Binding-site contacts:
Ligand atom N01 contacts residue SER103 of chain 2.A at 2.7 Å (h-bond).
Ligand atom C25 contacts residue LEU83 of chain 2.A at 3.8 Å (hydrophobic).
Ligand atom C24 contacts residue PHE104 of chain 2.A at 3.8 Å (hydrophobic).
Ligand atom N03 contacts residue PHE422 of chain 2.A at 3.8 Å.
Ligand atom S05 contacts residue TRP56 of chain 2.A at 3.9 Å.
Ligand atom N03 contacts residue TRP56 of chain 2.A at 3.7 Å.
Ligand atom C10 contacts residue PEG1 of chain 2.C at 3.1 Å.
Ligand atom C06 contacts residue TRP56 of chain 2.A at 3.8 Å (hydrophobic).
Ligand atom N11 contacts residue PEG1 of chain 2.C at 3.5 Å (h-bond).
Ligand atom C22 contacts residue PHE104 of chain 2.A at 3.8 Å (hydrophobic).
Ligand atom O14 contacts residue SER103 of chain 2.A at 3.8 Å.
Ligand atom C26 contacts residue TRP56 of chain 2.A at 3.9 Å (hydrophobic).
Ligand atom C04 contacts residue TRP56 of chain 2.A at 3.6 Å (hydrophobic).
Ligand atom C07 contacts residue GLU421 of chain 2.A at 3.9 Å.
Ligand atom C16 contacts residue PEG1 of chain 2.C at 3.4 Å.
Ligand atom S20 contacts residue ALA53 of chain 2.A at 3.6 Å.
Ligand atom C19 contacts residue TRP56 of chain 2.A at 3.6 Å (hydrophobic).
Ligand atom N18 contacts residue ILE48 of chain 2.A at 3.2 Å.
Ligand atom C09 contacts residue GLU421 of chain 2.A at 3.1 Å.
Ligand atom C12 contacts residue ASP46 of chain 2.A at 3.0 Å.
Ligand atom N01 contacts residue TRP56 of chain 2.A at 3.5 Å.
Ligand atom N18 contacts residue TRP56 of chain 2.A at 3.7 Å.
Ligand atom C02 contacts residue TRP56 of chain 2.A at 3.5 Å (hydrophobic).
Ligand atom C09 contacts residue PEG1 of chain 2.C at 2.8 Å.
Ligand atom C24 contacts residue ALA53 of chain 2.A at 3.8 Å (hydrophobic).
Ligand atom N01 contacts residue PHE422 of chain 2.A at 2.9 Å (h-bond).
Ligand atom O17 contacts residue GLU421 of chain 2.A at 3.4 Å.
Ligand atom N08 contacts residue PEG1 of chain 2.C at 3.7 Å.
Ligand atom C23 contacts residue PHE104 of chain 2.A at 3.6 Å (hydrophobic).
Ligand atom C21 contacts residue TRP56 of chain 2.A at 3.6 Å (hydrophobic).
Ligand atom C15 contacts residue PHE104 of chain 2.A at 3.8 Å (hydrophobic).
Ligand atom C06 contacts residue GLU421 of chain 2.A at 3.5 Å.
Ligand atom N11 contacts residue ASP46 of chain 2.A at 3.7 Å.
Ligand atom C26 contacts residue VAL60 of chain 2.A at 3.8 Å (hydrophobic).
Ligand atom C02 contacts residue PHE422 of chain 2.A at 3.8 Å (hydrophobic).
Ligand atom C22 contacts residue TRP56 of chain 2.A at 3.5 Å (hydrophobic).
Ligand atom N01 contacts residue MET85 of chain 2.A at 3.5 Å.
Ligand atom C02 contacts residue SER103 of chain 2.A at 3.8 Å.
Ligand atom C10 contacts residue ASP46 of chain 2.A at 3.4 Å.
Ligand atom C23 contacts residue TRP56 of chain 2.A at 3.6 Å (hydrophobic).

A small-molecule ligand and the protein it binds are described below.
Small molecule (SMILES): Nc1nc(SCC(=O)NCCN2CCOCC2)nc2sc3c(c12)CCCC3

Sequence of chain 2.A:
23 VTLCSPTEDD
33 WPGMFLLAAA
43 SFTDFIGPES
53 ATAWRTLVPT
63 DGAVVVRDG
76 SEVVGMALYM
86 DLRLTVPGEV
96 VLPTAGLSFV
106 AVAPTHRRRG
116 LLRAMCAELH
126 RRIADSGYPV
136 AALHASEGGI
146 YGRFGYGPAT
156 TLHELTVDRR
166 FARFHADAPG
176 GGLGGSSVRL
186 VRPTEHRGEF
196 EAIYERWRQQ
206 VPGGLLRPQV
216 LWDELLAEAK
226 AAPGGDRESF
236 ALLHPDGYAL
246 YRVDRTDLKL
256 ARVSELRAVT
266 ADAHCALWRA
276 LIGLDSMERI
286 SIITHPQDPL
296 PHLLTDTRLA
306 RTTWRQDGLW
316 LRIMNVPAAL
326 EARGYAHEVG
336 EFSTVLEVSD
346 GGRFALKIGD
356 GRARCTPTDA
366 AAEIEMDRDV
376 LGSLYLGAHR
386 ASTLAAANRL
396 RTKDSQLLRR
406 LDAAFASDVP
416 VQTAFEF